Sequence of chain 1.A:
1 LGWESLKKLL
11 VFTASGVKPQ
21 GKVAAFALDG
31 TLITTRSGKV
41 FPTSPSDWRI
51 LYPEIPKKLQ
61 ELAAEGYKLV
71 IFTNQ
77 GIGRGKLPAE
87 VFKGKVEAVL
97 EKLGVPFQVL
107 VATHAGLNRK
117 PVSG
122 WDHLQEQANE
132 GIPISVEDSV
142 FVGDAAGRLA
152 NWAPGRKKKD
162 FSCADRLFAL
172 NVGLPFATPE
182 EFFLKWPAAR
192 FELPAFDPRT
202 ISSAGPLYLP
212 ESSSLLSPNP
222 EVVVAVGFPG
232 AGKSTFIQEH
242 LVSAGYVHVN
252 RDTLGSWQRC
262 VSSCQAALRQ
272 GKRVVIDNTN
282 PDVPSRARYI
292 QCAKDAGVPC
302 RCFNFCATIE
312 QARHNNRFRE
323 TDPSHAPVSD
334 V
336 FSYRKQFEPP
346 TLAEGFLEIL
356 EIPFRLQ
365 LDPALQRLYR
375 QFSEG

A protein and the small-molecule ligand that binds it are described below.
Small molecule (SMILES): Cc1cn([C@H]2C[C@H](O[P](=O)(O)OC[C@H]3O[C@@H](n4cnc5c(N)ncnc54)C[C@@H]3O)[C@@H](COP(=O)=O)O2)c(=O)[nH]c1=O

Binding-site contacts:
Ligand atom N7 contacts residue PHE41 of chain 1.A at 3.6 Å.
Ligand atom C4 contacts residue PHE162 of chain 1.A at 3.6 Å (hydrophobic).
Ligand atom P contacts residue ARG80 of chain 1.A at 3.4 Å.
Ligand atom O3' contacts residue GLY77 of chain 1.A at 3.7 Å.
Ligand atom O3' contacts residue ASN74 of chain 1.A at 3.4 Å (h-bond).
Ligand atom P contacts residue ARG115 of chain 1.A at 3.6 Å.
Ligand atom C4' contacts residue ASP29 of chain 1.A at 3.4 Å.
Ligand atom O3' contacts residue MSE76 of chain 1.A at 3.5 Å (h-bond).
Ligand atom O5' contacts residue MSE76 of chain 1.A at 3.4 Å.
Ligand atom O3' contacts residue ASP29 of chain 1.A at 3.3 Å (salt-bridge).
Ligand atom C5 contacts residue PHE41 of chain 1.A at 3.7 Å (hydrophobic).
Ligand atom O4' contacts residue ASP29 of chain 1.A at 3.5 Å (salt-bridge).
Ligand atom C7 contacts residue PHE41 of chain 1.A at 3.6 Å (hydrophobic).
Ligand atom C6 contacts residue VAL40 of chain 1.A at 3.5 Å (hydrophobic).
Ligand atom N1 contacts residue PHE41 of chain 1.A at 3.6 Å.
Ligand atom C5' contacts residue LYS82 of chain 1.A at 3.7 Å.
Ligand atom N1 contacts residue VAL40 of chain 1.A at 3.5 Å.
Ligand atom OP1 contacts residue GLN75 of chain 1.A at 3.4 Å (h-bond).
Ligand atom C4' contacts residue ASN74 of chain 1.A at 3.1 Å.
Ligand atom C2' contacts residue PO41 of chain 1.H at 3.4 Å.
Ligand atom C6 contacts residue PHE162 of chain 1.A at 3.7 Å (hydrophobic).
Ligand atom P contacts residue MSE76 of chain 1.A at 3.8 Å.
Ligand atom N7 contacts residue PHE162 of chain 1.A at 3.7 Å.
Ligand atom C2' contacts residue PHE41 of chain 1.A at 3.6 Å (hydrophobic).
Ligand atom O3' contacts residue PO41 of chain 1.H at 1.6 Å.
Ligand atom O4' contacts residue GLY77 of chain 1.A at 3.4 Å.
Ligand atom OP1 contacts residue ASN74 of chain 1.A at 3.2 Å.
Ligand atom OP1 contacts residue ARG80 of chain 1.A at 3.2 Å (salt-bridge).
Ligand atom OP1 contacts residue MSE76 of chain 1.A at 2.8 Å (h-bond).
Ligand atom P contacts residue LYS82 of chain 1.A at 3.5 Å.
Ligand atom N3 contacts residue PHE162 of chain 1.A at 3.7 Å.
Ligand atom C3' contacts residue ASN74 of chain 1.A at 2.9 Å.
Ligand atom OP2 contacts residue ARG115 of chain 1.A at 2.9 Å (salt-bridge).
Ligand atom OP1 contacts residue ARG115 of chain 1.A at 2.9 Å (salt-bridge).
Ligand atom C3' contacts residue PO41 of chain 1.H at 2.7 Å.
Ligand atom OP2 contacts residue LYS82 of chain 1.A at 2.6 Å (salt-bridge).
Ligand atom C6 contacts residue PHE41 of chain 1.A at 3.5 Å (hydrophobic).
Ligand atom C5' contacts residue ASN74 of chain 1.A at 2.9 Å.
Ligand atom O5' contacts residue ASN74 of chain 1.A at 3.5 Å (h-bond).
Ligand atom C5 contacts residue PHE162 of chain 1.A at 3.6 Å (hydrophobic).